This protein binds this small molecule.
Small molecule (SMILES): CC(=O)N[C@H]1[C@H](O[C@H]2[C@H](O)[C@@H](NC(C)=O)CO[C@@H]2CO)O[C@H](CO)[C@@H](O[C@@H]2O[C@H](CO)[C@@H](O)[C@H](O)[C@@H]2O)[C@@H]1O

Binding-site contacts:
Ligand atom C5 contacts residue ASN204 of chain 1.C at 3.7 Å.
Ligand atom O5 contacts residue THR206 of chain 1.C at 4.0 Å.
Ligand atom N2 contacts residue ASN204 of chain 1.C at 3.0 Å (h-bond).
Ligand atom C8 contacts residue SER244 of chain 1.C at 3.4 Å.
Ligand atom C1 contacts residue THR206 of chain 1.C at 3.5 Å.
Ligand atom C2 contacts residue ASN204 of chain 1.C at 2.5 Å.
Ligand atom O7 contacts residue ASN204 of chain 1.C at 4.3 Å.
Ligand atom C8 contacts residue ASN204 of chain 1.C at 4.3 Å.
Ligand atom C3 contacts residue ASN204 of chain 1.C at 3.8 Å.
Ligand atom C5 contacts residue THR206 of chain 1.C at 4.1 Å.
Ligand atom C4 contacts residue ASN204 of chain 1.C at 4.2 Å.
Ligand atom C2 contacts residue THR206 of chain 1.C at 4.5 Å.
Ligand atom C1 contacts residue ASN204 of chain 1.C at 1.4 Å.
Ligand atom C3 contacts residue THR206 of chain 1.C at 4.5 Å.
Ligand atom C7 contacts residue ASN204 of chain 1.C at 3.9 Å.
Ligand atom O5 contacts residue ASN204 of chain 1.C at 2.3 Å (h-bond).

Sequence of chain 1.C:
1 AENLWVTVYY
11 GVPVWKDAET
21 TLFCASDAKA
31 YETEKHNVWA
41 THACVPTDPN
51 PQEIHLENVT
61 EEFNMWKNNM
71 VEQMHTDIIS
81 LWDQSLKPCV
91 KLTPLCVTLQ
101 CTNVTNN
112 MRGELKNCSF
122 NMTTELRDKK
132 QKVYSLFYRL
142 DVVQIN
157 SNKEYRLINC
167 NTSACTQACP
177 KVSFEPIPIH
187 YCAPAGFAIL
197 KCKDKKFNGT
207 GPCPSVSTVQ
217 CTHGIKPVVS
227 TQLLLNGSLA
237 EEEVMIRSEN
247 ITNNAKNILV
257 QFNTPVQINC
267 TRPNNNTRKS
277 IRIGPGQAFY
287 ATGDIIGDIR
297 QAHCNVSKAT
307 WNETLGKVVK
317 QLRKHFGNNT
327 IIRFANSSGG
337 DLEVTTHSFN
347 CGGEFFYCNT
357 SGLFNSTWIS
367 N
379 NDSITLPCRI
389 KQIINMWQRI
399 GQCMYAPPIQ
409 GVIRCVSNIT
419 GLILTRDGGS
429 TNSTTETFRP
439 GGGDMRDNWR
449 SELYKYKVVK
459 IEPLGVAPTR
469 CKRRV